Binding-site contacts:
Ligand atom C13 contacts residue LEU118 of chain 1.A at 4.2 Å (hydrophobic).
Ligand atom C10 contacts residue GLN102 of chain 1.A at 3.7 Å.
Ligand atom OAB contacts residue GLN102 of chain 1.A at 2.6 Å (h-bond).
Ligand atom C13 contacts residue GLN102 of chain 1.A at 3.3 Å.
Ligand atom C10 contacts residue ALA99 of chain 1.A at 3.5 Å (hydrophobic).
Ligand atom OAB contacts residue ALA99 of chain 1.A at 3.5 Å (h-bond).
Ligand atom OAB contacts residue VAL103 of chain 1.A at 3.7 Å.
Ligand atom OAB contacts residue VAL111 of chain 1.A at 3.5 Å.
Ligand atom C4 contacts residue LEU121 of chain 1.A at 4.1 Å (hydrophobic).
Ligand atom C4 contacts residue LEU118 of chain 1.A at 4.1 Å (hydrophobic).
Ligand atom C8 contacts residue TYR88 of chain 1.A at 4.1 Å (hydrophobic).
Ligand atom C11 contacts residue VAL87 of chain 1.A at 4.0 Å (hydrophobic).
Ligand atom C14 contacts residue LEU121 of chain 1.A at 4.2 Å (hydrophobic).
Ligand atom C12 contacts residue LEU118 of chain 1.A at 4.0 Å (hydrophobic).
Ligand atom C12 contacts residue PHE153 of chain 1.A at 4.0 Å (hydrophobic).
Ligand atom C4 contacts residue SER117 of chain 1.A at 3.7 Å.
Ligand atom C7 contacts residue VAL87 of chain 1.A at 4.1 Å (hydrophobic).
Ligand atom C4 contacts residue LEU133 of chain 1.A at 3.6 Å (hydrophobic).
Ligand atom C10 contacts residue VAL103 of chain 1.A at 4.2 Å (hydrophobic).
Ligand atom C7 contacts residue TYR88 of chain 1.A at 3.9 Å (hydrophobic).
Ligand atom C4 contacts residue PHE114 of chain 1.A at 3.6 Å (hydrophobic).
Ligand atom C7 contacts residue LEU84 of chain 1.A at 4.0 Å (hydrophobic).
Ligand atom C12 contacts residue GLN102 of chain 1.A at 4.0 Å.
Ligand atom C8 contacts residue LEU84 of chain 1.A at 3.9 Å (hydrophobic).
Ligand atom C11 contacts residue LEU118 of chain 1.A at 3.6 Å (hydrophobic).
Ligand atom C14 contacts residue GLN102 of chain 1.A at 3.3 Å.
Ligand atom C7 contacts residue LEU118 of chain 1.A at 4.1 Å (hydrophobic).
Ligand atom C8 contacts residue ALA99 of chain 1.A at 3.5 Å (hydrophobic).
Ligand atom C12 contacts residue ALA99 of chain 1.A at 3.7 Å (hydrophobic).
Ligand atom C9 contacts residue ILE78 of chain 1.A at 4.1 Å (hydrophobic).
Ligand atom C11 contacts residue ALA99 of chain 1.A at 3.8 Å (hydrophobic).
Ligand atom C9 contacts residue VAL103 of chain 1.A at 3.7 Å (hydrophobic).
Ligand atom C7 contacts residue ALA99 of chain 1.A at 3.6 Å (hydrophobic).
Ligand atom C9 contacts residue LEU84 of chain 1.A at 4.2 Å (hydrophobic).
Ligand atom C13 contacts residue LEU121 of chain 1.A at 3.7 Å (hydrophobic).
Ligand atom C8 contacts residue ILE78 of chain 1.A at 4.2 Å (hydrophobic).
Ligand atom C9 contacts residue ALA99 of chain 1.A at 3.4 Å (hydrophobic).
Ligand atom C14 contacts residue LEU118 of chain 1.A at 3.4 Å (hydrophobic).
Ligand atom C4 contacts residue GLN102 of chain 1.A at 3.5 Å.
Ligand atom C13 contacts residue PHE153 of chain 1.A at 3.4 Å (hydrophobic).

This small molecule binds to this protein.
Small molecule (SMILES): CCCc1ccccc1O

Sequence of chain 1.A:
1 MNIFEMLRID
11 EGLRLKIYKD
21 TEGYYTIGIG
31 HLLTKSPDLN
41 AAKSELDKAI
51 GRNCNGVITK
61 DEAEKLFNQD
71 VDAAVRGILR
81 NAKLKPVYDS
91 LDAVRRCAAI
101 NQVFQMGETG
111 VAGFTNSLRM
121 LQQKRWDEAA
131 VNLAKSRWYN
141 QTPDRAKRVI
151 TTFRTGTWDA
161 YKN